Sequence of chain 1.A:
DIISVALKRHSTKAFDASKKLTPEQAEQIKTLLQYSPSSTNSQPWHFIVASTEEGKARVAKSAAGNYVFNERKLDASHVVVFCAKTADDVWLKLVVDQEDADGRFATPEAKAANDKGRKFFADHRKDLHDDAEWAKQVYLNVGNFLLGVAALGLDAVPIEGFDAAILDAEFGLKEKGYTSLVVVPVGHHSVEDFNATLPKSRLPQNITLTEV

Binding-site contacts:
Ligand atom C6 contacts residue THR41 of chain 1.A at 3.8 Å.
Ligand atom N contacts residue GLY166 of chain 1.B at 4.1 Å.
Ligand atom C4 contacts residue SER40 of chain 1.A at 3.4 Å.
Ligand atom C3 contacts residue THR41 of chain 1.A at 3.9 Å.
Ligand atom C2 contacts residue THR41 of chain 1.A at 4.3 Å.
Ligand atom O2 contacts residue FMN1 of chain 1.H at 2.6 Å (h-bond).
Ligand atom C3 contacts residue GLU165 of chain 1.B at 4.5 Å.
Ligand atom C3 contacts residue FMN1 of chain 1.H at 3.3 Å.
Ligand atom N contacts residue FMN1 of chain 1.H at 3.7 Å.
Ligand atom C5 contacts residue PHE124 of chain 1.A at 3.5 Å (hydrophobic).
Ligand atom C4 contacts residue PHE124 of chain 1.A at 4.3 Å (hydrophobic).
Ligand atom C5 contacts residue FMN1 of chain 1.H at 3.8 Å.
Ligand atom C4 contacts residue GLY166 of chain 1.B at 4.2 Å.
Ligand atom C5 contacts residue GLU165 of chain 1.B at 4.2 Å.
Ligand atom C6 contacts residue FMN1 of chain 1.H at 3.5 Å.
Ligand atom N contacts residue PHE124 of chain 1.A at 3.1 Å.
Ligand atom O2 contacts residue THR41 of chain 1.A at 2.7 Å (h-bond).
Ligand atom C4 contacts residue FMN1 of chain 1.H at 3.8 Å.
Ligand atom C3 contacts residue SER40 of chain 1.A at 3.2 Å.
Ligand atom O1 contacts residue FMN1 of chain 1.H at 3.7 Å.
Ligand atom C2 contacts residue PHE124 of chain 1.A at 4.5 Å (hydrophobic).
Ligand atom O2 contacts residue SER40 of chain 1.A at 3.9 Å.
Ligand atom C2 contacts residue FMN1 of chain 1.H at 3.6 Å.
Ligand atom C5 contacts residue GLY166 of chain 1.B at 3.7 Å.
Ligand atom C4 contacts residue GLU165 of chain 1.B at 3.6 Å.
Ligand atom C1 contacts residue FMN1 of chain 1.H at 3.7 Å.
Ligand atom C1 contacts residue PHE124 of chain 1.A at 3.6 Å (hydrophobic).

This protein binds this small molecule.
Small molecule (SMILES): O=C(O)c1cccnc1

Sequence of chain 1.B:
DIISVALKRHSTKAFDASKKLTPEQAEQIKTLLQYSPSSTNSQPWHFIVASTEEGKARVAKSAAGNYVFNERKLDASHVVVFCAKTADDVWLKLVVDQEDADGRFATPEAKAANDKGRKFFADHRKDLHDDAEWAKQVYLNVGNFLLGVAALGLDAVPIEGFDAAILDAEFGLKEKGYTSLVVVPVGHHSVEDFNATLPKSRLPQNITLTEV